The small molecule below binds the protein below.
Small molecule (SMILES): CCOC(=O)c1ccc([N+](=O)[O-])s1

Sequence of chain 1.A:
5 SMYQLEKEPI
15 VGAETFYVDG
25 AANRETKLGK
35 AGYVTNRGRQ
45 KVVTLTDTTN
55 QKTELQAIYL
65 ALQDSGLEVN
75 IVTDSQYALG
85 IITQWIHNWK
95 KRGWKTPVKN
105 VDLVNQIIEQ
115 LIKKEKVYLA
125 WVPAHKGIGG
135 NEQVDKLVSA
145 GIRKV

Binding-site contacts:
Ligand atom OAK contacts residue SER143 of chain 1.A at 3.0 Å (h-bond).
Ligand atom OAJ contacts residue MN1 of chain 1.C at 2.5 Å.
Ligand atom CAI contacts residue GLY24 of chain 1.A at 3.9 Å.
Ligand atom OAK contacts residue ALA25 of chain 1.A at 4.0 Å.
Ligand atom OAJ contacts residue ASP139 of chain 1.A at 2.4 Å (salt-bridge).
Ligand atom CAM contacts residue SER143 of chain 1.A at 3.0 Å.
Ligand atom OAH contacts residue SER79 of chain 1.A at 4.0 Å.
Ligand atom CAL contacts residue ALA25 of chain 1.A at 3.5 Å (hydrophobic).
Ligand atom CAM contacts residue ARG147 of chain 1.A at 3.3 Å.
Ligand atom CAI contacts residue SER143 of chain 1.A at 4.0 Å.
Ligand atom SAA contacts residue ASP139 of chain 1.A at 4.0 Å.
Ligand atom SAA contacts residue ASP78 of chain 1.A at 3.0 Å (salt-bridge).
Ligand atom OAH contacts residue GLU58 of chain 1.A at 3.6 Å (salt-bridge).
Ligand atom OAJ contacts residue ASP23 of chain 1.A at 2.6 Å (salt-bridge).
Ligand atom OAH contacts residue ASP78 of chain 1.A at 3.0 Å (salt-bridge).
Ligand atom NAF contacts residue MN1 of chain 1.B at 3.8 Å.
Ligand atom CAE contacts residue ASP139 of chain 1.A at 3.2 Å.
Ligand atom CAL contacts residue SER143 of chain 1.A at 3.6 Å.
Ligand atom CAE contacts residue MN1 of chain 1.B at 3.4 Å.
Ligand atom CAI contacts residue MN1 of chain 1.B at 3.8 Å.
Ligand atom CAE contacts residue MN1 of chain 1.C at 2.9 Å.
Ligand atom CAM contacts residue ALA25 of chain 1.A at 3.5 Å (hydrophobic).
Ligand atom CAB contacts residue ASP78 of chain 1.A at 3.6 Å.
Ligand atom CAI contacts residue ASP139 of chain 1.A at 2.6 Å.
Ligand atom OAK contacts residue MN1 of chain 1.C at 4.0 Å.
Ligand atom SAA contacts residue MN1 of chain 1.C at 2.7 Å.
Ligand atom OAH contacts residue MN1 of chain 1.B at 3.7 Å.
Ligand atom SAA contacts residue ASP23 of chain 1.A at 3.3 Å (salt-bridge).
Ligand atom OAJ contacts residue GLY24 of chain 1.A at 3.4 Å (h-bond).
Ligand atom CAB contacts residue MN1 of chain 1.C at 3.9 Å.
Ligand atom SAA contacts residue MN1 of chain 1.B at 1.9 Å.
Ligand atom SAA contacts residue GLU58 of chain 1.A at 3.1 Å (salt-bridge).
Ligand atom OAJ contacts residue MN1 of chain 1.B at 3.4 Å.
Ligand atom NAF contacts residue ASP78 of chain 1.A at 3.5 Å (salt-bridge).
Ligand atom CAD contacts residue MN1 of chain 1.C at 3.8 Å.
Ligand atom CAI contacts residue ASP23 of chain 1.A at 3.7 Å.
Ligand atom CAI contacts residue MN1 of chain 1.C at 2.9 Å.
Ligand atom OAK contacts residue ASP139 of chain 1.A at 2.8 Å (salt-bridge).
Ligand atom CAD contacts residue ASP139 of chain 1.A at 3.9 Å.
Ligand atom CAB contacts residue MN1 of chain 1.B at 3.3 Å.